Binding-site contacts:
Ligand atom C1 contacts residue PHE212 of chain 1.A at 4.0 Å (hydrophobic).
Ligand atom C4 contacts residue PHE188 of chain 1.A at 4.2 Å (hydrophobic).
Ligand atom C1 contacts residue THR213 of chain 1.A at 4.0 Å.
Ligand atom C5 contacts residue ALA117 of chain 1.A at 3.8 Å (hydrophobic).
Ligand atom C6 contacts residue ALA117 of chain 1.A at 3.9 Å (hydrophobic).
Ligand atom C5 contacts residue GLU209 of chain 1.A at 3.8 Å.
Ligand atom BR1 contacts residue PHE212 of chain 1.A at 3.8 Å.
Ligand atom O7 contacts residue GLU144 of chain 1.A at 2.9 Å (salt-bridge).
Ligand atom C6 contacts residue GLY113 of chain 1.A at 4.1 Å.
Ligand atom C1 contacts residue GLU209 of chain 1.A at 3.7 Å.
Ligand atom C4 contacts residue GLU209 of chain 1.A at 4.4 Å.
Ligand atom O7 contacts residue GLU114 of chain 1.A at 3.1 Å (salt-bridge).
Ligand atom O7 contacts residue HIS246 of chain 1.A at 4.2 Å.
Ligand atom O7 contacts residue HIS147 of chain 1.A at 4.0 Å.
Ligand atom O7 contacts residue GLU243 of chain 1.A at 3.4 Å (salt-bridge).
Ligand atom BR1 contacts residue ILE217 of chain 1.A at 3.2 Å.
Ligand atom C4 contacts residue LEU204 of chain 1.A at 4.3 Å (hydrophobic).
Ligand atom C2 contacts residue PHE188 of chain 1.A at 3.8 Å (hydrophobic).
Ligand atom O7 contacts residue GLU209 of chain 1.A at 3.2 Å (salt-bridge).
Ligand atom C2 contacts residue GLY208 of chain 1.A at 4.1 Å.
Ligand atom C2 contacts residue GLU209 of chain 1.A at 4.3 Å.
Ligand atom C6 contacts residue FE1 of chain 1.G at 3.4 Å.
Ligand atom C6 contacts residue GLU144 of chain 1.A at 3.0 Å.
Ligand atom C5 contacts residue FE1 of chain 1.G at 4.0 Å.
Ligand atom C5 contacts residue GLU144 of chain 1.A at 4.2 Å.
Ligand atom C5 contacts residue PHE192 of chain 1.A at 4.0 Å (hydrophobic).
Ligand atom C5 contacts residue LEU204 of chain 1.A at 3.6 Å (hydrophobic).
Ligand atom C5 contacts residue GLU114 of chain 1.A at 4.0 Å.
Ligand atom C6 contacts residue GLU114 of chain 1.A at 2.6 Å.
Ligand atom BR1 contacts residue LEU216 of chain 1.A at 3.8 Å.
Ligand atom C4 contacts residue PHE192 of chain 1.A at 4.0 Å (hydrophobic).
Ligand atom O7 contacts residue FE1 of chain 1.G at 2.2 Å.
Ligand atom C6 contacts residue FE1 of chain 1.H at 2.5 Å.
Ligand atom O7 contacts residue FE1 of chain 1.H at 1.9 Å.
Ligand atom C5 contacts residue GLY113 of chain 1.A at 3.7 Å.
Ligand atom C3 contacts residue GLU209 of chain 1.A at 3.6 Å.
Ligand atom C5 contacts residue FE1 of chain 1.H at 4.0 Å.
Ligand atom BR1 contacts residue THR213 of chain 1.A at 3.9 Å.
Ligand atom C6 contacts residue GLU209 of chain 1.A at 3.9 Å.
Ligand atom C1 contacts residue GLY208 of chain 1.A at 3.4 Å.

Sequence of chain 1.A:
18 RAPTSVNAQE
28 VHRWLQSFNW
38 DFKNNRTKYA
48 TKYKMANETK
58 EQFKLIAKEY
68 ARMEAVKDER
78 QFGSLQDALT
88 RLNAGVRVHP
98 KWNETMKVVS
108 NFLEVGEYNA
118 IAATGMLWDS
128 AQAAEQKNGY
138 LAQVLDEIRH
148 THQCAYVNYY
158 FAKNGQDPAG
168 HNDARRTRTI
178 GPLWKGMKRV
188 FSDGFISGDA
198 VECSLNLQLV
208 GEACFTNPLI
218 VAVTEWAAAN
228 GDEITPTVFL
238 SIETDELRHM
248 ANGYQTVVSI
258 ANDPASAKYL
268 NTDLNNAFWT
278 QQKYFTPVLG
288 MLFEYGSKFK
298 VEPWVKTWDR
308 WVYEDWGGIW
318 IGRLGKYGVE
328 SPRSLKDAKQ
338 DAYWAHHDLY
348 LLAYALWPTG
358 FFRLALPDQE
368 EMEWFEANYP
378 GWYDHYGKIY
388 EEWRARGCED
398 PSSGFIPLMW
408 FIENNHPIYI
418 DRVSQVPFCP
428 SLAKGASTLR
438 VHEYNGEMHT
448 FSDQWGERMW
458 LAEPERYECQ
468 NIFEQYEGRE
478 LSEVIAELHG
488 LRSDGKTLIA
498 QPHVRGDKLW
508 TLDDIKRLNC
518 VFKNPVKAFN

This small molecule binds to this protein.
Small molecule (SMILES): OCCCCCCBr